This small molecule binds to this protein.
Small molecule (SMILES): CC(=O)N[C@@H]1[C@@H](O)[C@H](O)[C@@H](CO)O[C@H]1O

Binding-site contacts:
Ligand atom C7 contacts residue ASN118 of chain 17.F at 3.9 Å.
Ligand atom C1 contacts residue PRO167 of chain 17.F at 4.4 Å (hydrophobic).
Ligand atom O5 contacts residue ALA117 of chain 17.F at 3.5 Å (h-bond).
Ligand atom C4 contacts residue ALA117 of chain 17.F at 4.2 Å (hydrophobic).
Ligand atom C8 contacts residue ASP164 of chain 17.F at 4.5 Å.
Ligand atom O7 contacts residue ALA117 of chain 17.F at 4.5 Å.
Ligand atom O6 contacts residue ALA117 of chain 17.F at 2.3 Å.
Ligand atom C3 contacts residue ASN118 of chain 17.F at 3.8 Å.
Ligand atom N2 contacts residue PRO167 of chain 17.F at 4.0 Å.
Ligand atom N2 contacts residue ASN118 of chain 17.F at 3.6 Å.
Ligand atom C1 contacts residue GLN168 of chain 17.F at 4.0 Å.
Ligand atom C6 contacts residue ASN118 of chain 17.F at 4.0 Å.
Ligand atom C1 contacts residue ALA117 of chain 17.F at 3.9 Å (hydrophobic).
Ligand atom O5 contacts residue ASN118 of chain 17.F at 1.8 Å (h-bond).
Ligand atom O5 contacts residue GLN168 of chain 17.F at 4.0 Å.
Ligand atom C8 contacts residue PRO167 of chain 17.F at 3.7 Å (hydrophobic).
Ligand atom C2 contacts residue ALA117 of chain 17.F at 4.0 Å (hydrophobic).
Ligand atom C2 contacts residue ASN118 of chain 17.F at 2.7 Å.
Ligand atom C1 contacts residue ASN118 of chain 17.F at 1.6 Å.
Ligand atom C4 contacts residue ASN118 of chain 17.F at 3.8 Å.
Ligand atom C6 contacts residue ALA117 of chain 17.F at 3.6 Å (hydrophobic).
Ligand atom C5 contacts residue GLN168 of chain 17.F at 4.5 Å.
Ligand atom C7 contacts residue PRO167 of chain 17.F at 3.9 Å (hydrophobic).
Ligand atom O7 contacts residue ASN118 of chain 17.F at 3.5 Å (h-bond).
Ligand atom C5 contacts residue ASN118 of chain 17.F at 3.2 Å.
Ligand atom C5 contacts residue ALA117 of chain 17.F at 4.2 Å (hydrophobic).
Ligand atom O6 contacts residue ASN118 of chain 17.F at 4.0 Å.

Sequence of chain 17.F:
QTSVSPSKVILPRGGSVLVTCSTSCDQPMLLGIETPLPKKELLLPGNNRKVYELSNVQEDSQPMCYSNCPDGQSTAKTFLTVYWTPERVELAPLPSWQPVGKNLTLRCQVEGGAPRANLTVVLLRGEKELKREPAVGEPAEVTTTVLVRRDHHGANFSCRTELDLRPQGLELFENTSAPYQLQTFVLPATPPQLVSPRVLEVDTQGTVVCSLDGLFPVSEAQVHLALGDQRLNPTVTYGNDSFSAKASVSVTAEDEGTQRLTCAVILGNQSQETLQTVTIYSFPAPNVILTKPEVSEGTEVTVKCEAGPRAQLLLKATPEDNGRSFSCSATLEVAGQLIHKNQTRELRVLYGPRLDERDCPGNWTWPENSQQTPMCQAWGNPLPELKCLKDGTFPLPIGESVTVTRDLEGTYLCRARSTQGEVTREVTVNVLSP